Binding-site contacts:
Ligand atom C5 contacts residue PHE296 of chain 2.A at 3.6 Å (hydrophobic).
Ligand atom C26 contacts residue THR195 of chain 2.A at 3.5 Å.
Ligand atom C26 contacts residue ASP242 of chain 2.A at 3.2 Å.
Ligand atom C20 contacts residue HIS84 of chain 2.A at 3.9 Å.
Ligand atom C17 contacts residue PHE296 of chain 2.A at 3.9 Å (hydrophobic).
Ligand atom C11 contacts residue PHE264 of chain 2.A at 3.7 Å (hydrophobic).
Ligand atom O23 contacts residue MET197 of chain 2.A at 3.5 Å.
Ligand atom C19 contacts residue MET197 of chain 2.A at 4.0 Å (hydrophobic).
Ligand atom C7 contacts residue ILE260 of chain 2.A at 3.7 Å (hydrophobic).
Ligand atom C7 contacts residue GLN293 of chain 2.A at 3.5 Å.
Ligand atom O25 contacts residue MET197 of chain 2.A at 3.7 Å.
Ligand atom C1 contacts residue PHE296 of chain 2.A at 3.2 Å (hydrophobic).
Ligand atom N3 contacts residue TYR83 of chain 2.A at 4.0 Å.
Ligand atom O14 contacts residue PHE296 of chain 2.A at 4.0 Å.
Ligand atom N3 contacts residue ASN245 of chain 2.A at 2.8 Å (h-bond).
Ligand atom C12 contacts residue PHE296 of chain 2.A at 3.9 Å (hydrophobic).
Ligand atom C2 contacts residue PHE296 of chain 2.A at 3.4 Å (hydrophobic).
Ligand atom C17 contacts residue PHE264 of chain 2.A at 3.8 Å (hydrophobic).
Ligand atom C26 contacts residue MET197 of chain 2.A at 3.7 Å (hydrophobic).
Ligand atom C6 contacts residue PHE296 of chain 2.A at 3.4 Å (hydrophobic).
Ligand atom N4 contacts residue PHE296 of chain 2.A at 3.5 Å.
Ligand atom C8 contacts residue PHE296 of chain 2.A at 3.8 Å (hydrophobic).
Ligand atom C6 contacts residue PHE264 of chain 2.A at 4.0 Å (hydrophobic).
Ligand atom O14 contacts residue ASN245 of chain 2.A at 3.5 Å (h-bond).
Ligand atom C12 contacts residue PHE264 of chain 2.A at 4.0 Å (hydrophobic).
Ligand atom C21 contacts residue PHE264 of chain 2.A at 3.9 Å (hydrophobic).
Ligand atom C16 contacts residue ILE260 of chain 2.A at 3.9 Å (hydrophobic).
Ligand atom O14 contacts residue TYR83 of chain 2.A at 3.3 Å (h-bond).
Ligand atom O22 contacts residue MET281 of chain 2.A at 3.6 Å.
Ligand atom C11 contacts residue PHE296 of chain 2.A at 3.8 Å (hydrophobic).
Ligand atom C24 contacts residue HIS84 of chain 2.A at 4.0 Å.
Ligand atom C8 contacts residue ASN245 of chain 2.A at 3.5 Å.
Ligand atom N10 contacts residue PHE296 of chain 2.A at 3.6 Å.
Ligand atom C16 contacts residue PHE264 of chain 2.A at 3.9 Å (hydrophobic).
Ligand atom C8 contacts residue TYR83 of chain 2.A at 3.8 Å (hydrophobic).
Ligand atom C13 contacts residue PHE296 of chain 2.A at 3.4 Å (hydrophobic).
Ligand atom N10 contacts residue GLN293 of chain 2.A at 3.1 Å (h-bond).
Ligand atom C7 contacts residue PHE296 of chain 2.A at 3.5 Å (hydrophobic).
Ligand atom C20 contacts residue PHE264 of chain 2.A at 4.0 Å (hydrophobic).
Ligand atom C5 contacts residue PHE264 of chain 2.A at 4.0 Å (hydrophobic).

Sequence of chain 2.A:
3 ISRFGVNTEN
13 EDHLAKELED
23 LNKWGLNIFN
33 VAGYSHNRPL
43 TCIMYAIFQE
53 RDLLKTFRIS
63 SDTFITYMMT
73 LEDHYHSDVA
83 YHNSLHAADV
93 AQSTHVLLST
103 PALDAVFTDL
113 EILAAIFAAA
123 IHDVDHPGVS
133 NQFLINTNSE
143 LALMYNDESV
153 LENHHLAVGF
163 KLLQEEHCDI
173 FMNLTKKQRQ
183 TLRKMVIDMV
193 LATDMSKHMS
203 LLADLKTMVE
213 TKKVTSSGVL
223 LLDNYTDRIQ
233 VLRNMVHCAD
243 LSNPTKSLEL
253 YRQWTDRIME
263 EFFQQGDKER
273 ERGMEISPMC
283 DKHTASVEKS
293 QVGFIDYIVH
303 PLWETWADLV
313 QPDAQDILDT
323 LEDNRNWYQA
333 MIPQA

The protein below binds the small molecule below.
Small molecule (SMILES): COc1cccc(Nc2c(C(N)=O)cnc3ccc(S(C)(=O)=O)cc23)c1